A small-molecule ligand and the protein it binds are described below.
Small molecule (SMILES): NC(=O)[C@@H]1CCCN([C@@H]2O[C@H](COP(=O)(O)OP(=O)(O)OC[C@H]3O[C@@H](n4cnc5c(N)ncnc54)[C@H](OP(=O)(O)O)[C@@H]3O)[C@@H](O)[C@H]2O)C1

Sequence of chain 1.B:
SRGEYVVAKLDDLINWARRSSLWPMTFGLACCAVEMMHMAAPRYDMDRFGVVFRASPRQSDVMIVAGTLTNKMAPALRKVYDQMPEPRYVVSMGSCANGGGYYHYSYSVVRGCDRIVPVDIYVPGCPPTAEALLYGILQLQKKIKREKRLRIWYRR

Binding-site contacts:
Ligand atom C3 contacts residue ALA204 of chain 1.P at 3.5 Å (hydrophobic).
Ligand atom P2 contacts residue ARG212 of chain 1.P at 3.5 Å.
Ligand atom O15 contacts residue GLY60 of chain 1.P at 3.2 Å.
Ligand atom O12 contacts residue THR62 of chain 1.P at 3.6 Å (h-bond).
Ligand atom C4 contacts residue HIS169 of chain 1.P at 3.5 Å.
Ligand atom O15 contacts residue THR62 of chain 1.P at 2.9 Å (h-bond).
Ligand atom O16 contacts residue LYS184 of chain 1.P at 3.2 Å (salt-bridge).
Ligand atom P3 contacts residue ARG216 of chain 1.B at 3.6 Å.
Ligand atom O2 contacts residue ILE167 of chain 1.P at 3.3 Å.
Ligand atom O7 contacts residue ARG132 of chain 1.P at 2.7 Å (salt-bridge).
Ligand atom O8 contacts residue ARG212 of chain 1.P at 3.5 Å (salt-bridge).
Ligand atom O13 contacts residue ARG132 of chain 1.P at 3.0 Å (salt-bridge).
Ligand atom O12 contacts residue ARG216 of chain 1.B at 3.6 Å (salt-bridge).
Ligand atom C7 contacts residue LEU129 of chain 1.P at 3.4 Å (hydrophobic).
Ligand atom O4 contacts residue PHE64 of chain 1.P at 3.1 Å (h-bond).
Ligand atom O10 contacts residue GLY131 of chain 1.P at 3.5 Å (h-bond).
Ligand atom O17 contacts residue TYR180 of chain 1.P at 2.3 Å (h-bond).
Ligand atom O6 contacts residue ARG212 of chain 1.P at 2.7 Å (salt-bridge).
Ligand atom C8 contacts residue LEU129 of chain 1.P at 3.3 Å (hydrophobic).
Ligand atom O10 contacts residue VAL130 of chain 1.P at 3.4 Å.
Ligand atom C9 contacts residue GLY131 of chain 1.P at 2.9 Å.
Ligand atom O7 contacts residue GLY131 of chain 1.P at 2.6 Å (h-bond).
Ligand atom P2 contacts residue ARG132 of chain 1.P at 3.5 Å.
Ligand atom O15 contacts residue GLY63 of chain 1.P at 3.5 Å (h-bond).
Ligand atom C13 contacts residue ARG85 of chain 1.P at 3.5 Å.
Ligand atom O11 contacts residue THR62 of chain 1.P at 3.5 Å (h-bond).
Ligand atom C4 contacts residue PRO203 of chain 1.P at 3.5 Å (hydrophobic).
Ligand atom O16 contacts residue VAL130 of chain 1.P at 3.1 Å (h-bond).
Ligand atom O1 contacts residue ILE206 of chain 1.P at 3.3 Å (h-bond).
Ligand atom C5 contacts residue SER168 of chain 1.P at 3.5 Å.
Ligand atom C20 contacts residue TYR180 of chain 1.P at 3.5 Å (hydrophobic).
Ligand atom O13 contacts residue ARG216 of chain 1.B at 2.5 Å (salt-bridge).
Ligand atom O13 contacts residue ARG85 of chain 1.P at 2.5 Å (salt-bridge).
Ligand atom O12 contacts residue CYS86 of chain 1.P at 3.2 Å.
Ligand atom N5 contacts residue PHE139 of chain 1.P at 3.2 Å.
Ligand atom O10 contacts residue GLY60 of chain 1.P at 3.5 Å.
Ligand atom O17 contacts residue LYS184 of chain 1.P at 3.0 Å (salt-bridge).
Ligand atom C15 contacts residue TRP108 of chain 1.P at 3.5 Å (hydrophobic).
Ligand atom O8 contacts residue ARG132 of chain 1.P at 3.3 Å (salt-bridge).
Ligand atom O4 contacts residue LEU65 of chain 1.P at 3.0 Å (h-bond).

Sequence of chain 1.P:
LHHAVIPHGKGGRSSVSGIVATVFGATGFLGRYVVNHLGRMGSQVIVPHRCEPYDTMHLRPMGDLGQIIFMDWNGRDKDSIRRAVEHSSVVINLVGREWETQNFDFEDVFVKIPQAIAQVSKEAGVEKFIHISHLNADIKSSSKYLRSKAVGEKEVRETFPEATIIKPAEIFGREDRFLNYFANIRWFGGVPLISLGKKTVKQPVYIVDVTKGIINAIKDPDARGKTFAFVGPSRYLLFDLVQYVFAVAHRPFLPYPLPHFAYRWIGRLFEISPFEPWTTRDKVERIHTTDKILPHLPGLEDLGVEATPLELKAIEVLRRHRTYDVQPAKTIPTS